Sequence of chain 21.A:
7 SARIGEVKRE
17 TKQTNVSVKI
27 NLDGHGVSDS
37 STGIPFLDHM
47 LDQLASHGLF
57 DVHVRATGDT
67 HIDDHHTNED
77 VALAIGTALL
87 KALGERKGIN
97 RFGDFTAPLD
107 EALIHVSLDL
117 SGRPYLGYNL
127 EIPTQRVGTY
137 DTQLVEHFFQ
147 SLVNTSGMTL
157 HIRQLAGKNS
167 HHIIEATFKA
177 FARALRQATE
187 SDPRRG

Sequence of chain 16.A:
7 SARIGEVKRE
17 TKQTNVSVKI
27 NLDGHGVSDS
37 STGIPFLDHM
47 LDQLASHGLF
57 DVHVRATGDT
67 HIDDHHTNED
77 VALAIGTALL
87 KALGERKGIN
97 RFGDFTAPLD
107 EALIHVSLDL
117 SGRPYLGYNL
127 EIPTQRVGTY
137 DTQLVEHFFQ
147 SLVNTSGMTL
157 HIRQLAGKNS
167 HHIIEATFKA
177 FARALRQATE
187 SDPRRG

Binding-site contacts:
Ligand atom C4 contacts residue MN1 of chain 3.C at 3.1 Å.
Ligand atom O2 contacts residue IG21 of chain 3.D at 1.9 Å.
Ligand atom C6 contacts residue IG21 of chain 3.D at 0.8 Å.
Ligand atom C1 contacts residue IG21 of chain 3.D at 0.1 Å.
Ligand atom OP1 contacts residue IG21 of chain 3.D at 0.2 Å (h-bond).
Ligand atom N1 contacts residue MN1 of chain 3.B at 3.0 Å.
Ligand atom OP4 contacts residue IG21 of chain 3.D at 0.3 Å (h-bond).
Ligand atom N1 contacts residue IG21 of chain 3.D at 0.6 Å.
Ligand atom C1 contacts residue GLU171 of chain 21.A at 3.2 Å.
Ligand atom N2 contacts residue IG21 of chain 3.D at 0.4 Å (h-bond).
Ligand atom OP6 contacts residue ARG97 of chain 16.A at 2.9 Å (salt-bridge).
Ligand atom OP5 contacts residue IG21 of chain 3.D at 0.1 Å (h-bond).
Ligand atom C5 contacts residue EDO1 of chain 3.F at 3.5 Å.
Ligand atom C6 contacts residue MN1 of chain 3.C at 3.5 Å.
Ligand atom C3 contacts residue EDO1 of chain 3.F at 3.4 Å.
Ligand atom O3 contacts residue HIS45 of chain 21.A at 3.0 Å.
Ligand atom O3 contacts residue IG21 of chain 3.D at 0.2 Å (h-bond).
Ligand atom OP6 contacts residue LYS175 of chain 21.A at 2.9 Å (salt-bridge).
Ligand atom O3 contacts residue GLU171 of chain 21.A at 2.6 Å (salt-bridge).
Ligand atom N2 contacts residue MN1 of chain 3.C at 2.4 Å.
Ligand atom C5 contacts residue IG21 of chain 3.D at 1.0 Å.
Ligand atom C6 contacts residue MN1 of chain 3.B at 3.1 Å.
Ligand atom OP5 contacts residue ARG97 of chain 16.A at 2.8 Å (salt-bridge).
Ligand atom C3 contacts residue IG21 of chain 3.D at 0.3 Å.
Ligand atom C3 contacts residue MN1 of chain 3.C at 3.1 Å.
Ligand atom O2 contacts residue GLN19 of chain 3.A at 3.0 Å (h-bond).
Ligand atom C2 contacts residue EDO1 of chain 3.F at 3.3 Å.
Ligand atom O3 contacts residue HIS72 of chain 3.A at 3.4 Å (h-bond).
Ligand atom OP6 contacts residue IG21 of chain 3.D at 0.1 Å (h-bond).
Ligand atom C3 contacts residue GLU171 of chain 21.A at 3.3 Å.
Ligand atom C4 contacts residue GLU171 of chain 21.A at 3.5 Å.
Ligand atom O3 contacts residue MN1 of chain 3.C at 2.4 Å.
Ligand atom OP4 contacts residue HIS53 of chain 21.A at 3.1 Å (h-bond).
Ligand atom C4 contacts residue IG21 of chain 3.D at 0.5 Å.
Ligand atom N2 contacts residue GLU171 of chain 21.A at 3.2 Å (salt-bridge).
Ligand atom P contacts residue IG21 of chain 3.D at 0.1 Å.
Ligand atom OP4 contacts residue GLN49 of chain 21.A at 2.9 Å (h-bond).
Ligand atom N2 contacts residue HIS72 of chain 3.A at 3.2 Å (h-bond).
Ligand atom OP6 contacts residue HIS53 of chain 21.A at 3.3 Å (h-bond).
Ligand atom C2 contacts residue IG21 of chain 3.D at 0.5 Å.

The small molecule below binds the protein below.
Small molecule (SMILES): O=P(O)(O)OC[C@@H](O)[C@@H](O)c1cnc[nH]1

Sequence of chain 3.A:
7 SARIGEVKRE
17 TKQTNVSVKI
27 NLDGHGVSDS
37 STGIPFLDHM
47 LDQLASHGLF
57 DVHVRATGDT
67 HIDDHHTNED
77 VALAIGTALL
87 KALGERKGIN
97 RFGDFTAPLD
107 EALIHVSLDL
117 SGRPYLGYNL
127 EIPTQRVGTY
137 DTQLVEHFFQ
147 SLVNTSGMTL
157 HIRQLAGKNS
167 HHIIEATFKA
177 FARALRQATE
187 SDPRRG